A protein and the small-molecule ligand that binds it are described below.
Small molecule (SMILES): Nc1ncnc2c1ncn2[C@@H]1O[C@H](CO[P](=O)(O)O[C@H]2[C@@H](O)[C@H](n3cnc4c(N)ncnc43)O[C@@H]2COP(=O)=O)[C@@H](O)[C@H]1O

Sequence of chain 1.B:
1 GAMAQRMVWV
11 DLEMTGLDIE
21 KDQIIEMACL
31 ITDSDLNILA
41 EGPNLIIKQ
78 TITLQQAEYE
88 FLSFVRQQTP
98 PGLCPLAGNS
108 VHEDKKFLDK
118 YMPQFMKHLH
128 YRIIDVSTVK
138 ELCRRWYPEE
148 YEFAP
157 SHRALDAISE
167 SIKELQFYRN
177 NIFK

Binding-site contacts:
Ligand atom C6 contacts residue LEU17 of chain 1.A at 3.4 Å (hydrophobic).
Ligand atom C4 contacts residue TYR128 of chain 1.B at 3.6 Å (hydrophobic).
Ligand atom N1 contacts residue TYR128 of chain 1.B at 3.4 Å.
Ligand atom OP1 contacts residue ARG129 of chain 1.B at 2.8 Å (salt-bridge).
Ligand atom O3' contacts residue MG1 of chain 1.E at 2.7 Å.
Ligand atom C6 contacts residue TRP60 of chain 1.A at 3.4 Å (hydrophobic).
Ligand atom O3' contacts residue GLU13 of chain 1.A at 2.8 Å (salt-bridge).
Ligand atom C5 contacts residue TYR128 of chain 1.B at 3.4 Å (hydrophobic).
Ligand atom OP1 contacts residue SER134 of chain 1.A at 2.7 Å (h-bond).
Ligand atom O2' contacts residue MET14 of chain 1.A at 2.7 Å (h-bond).
Ligand atom N7 contacts residue TYR128 of chain 1.B at 3.6 Å.
Ligand atom OP1 contacts residue SER107 of chain 1.A at 3.0 Å (h-bond).
Ligand atom OP2 contacts residue ASN106 of chain 1.A at 3.3 Å.
Ligand atom OP1 contacts residue GLU13 of chain 1.A at 3.2 Å (salt-bridge).
Ligand atom O5' contacts residue TYR128 of chain 1.B at 3.6 Å.
Ligand atom C1' contacts residue LEU17 of chain 1.A at 3.5 Å (hydrophobic).
Ligand atom N3 contacts residue CYS61 of chain 1.A at 3.5 Å (h-bond).
Ligand atom O4' contacts residue SER107 of chain 1.A at 3.5 Å.
Ligand atom O4' contacts residue TYR128 of chain 1.B at 3.5 Å.
Ligand atom C3' contacts residue GLU13 of chain 1.A at 3.5 Å.
Ligand atom O3' contacts residue HIS65 of chain 1.A at 3.3 Å (h-bond).
Ligand atom O4' contacts residue LEU17 of chain 1.A at 3.2 Å.
Ligand atom P contacts residue MG1 of chain 1.E at 3.2 Å.
Ligand atom OP1 contacts residue HIS158 of chain 1.A at 3.4 Å (h-bond).
Ligand atom O2' contacts residue CYS61 of chain 1.A at 3.5 Å (h-bond).
Ligand atom N6 contacts residue TRP60 of chain 1.A at 3.5 Å.
Ligand atom C5 contacts residue LEU17 of chain 1.A at 3.6 Å (hydrophobic).
Ligand atom C6 contacts residue TYR128 of chain 1.B at 3.5 Å (hydrophobic).
Ligand atom N9 contacts residue TYR128 of chain 1.B at 3.6 Å.
Ligand atom C2 contacts residue TYR128 of chain 1.B at 3.4 Å (hydrophobic).
Ligand atom OP1 contacts residue MG1 of chain 1.E at 2.7 Å.
Ligand atom C5 contacts residue TRP60 of chain 1.A at 3.6 Å (hydrophobic).
Ligand atom OP2 contacts residue HIS158 of chain 1.A at 3.1 Å.
Ligand atom O2' contacts residue GLY16 of chain 1.A at 3.1 Å (h-bond).
Ligand atom P contacts residue ZN1 of chain 1.D at 3.2 Å.
Ligand atom OP1 contacts residue ZN1 of chain 1.D at 1.9 Å.
Ligand atom O2' contacts residue GLU110 of chain 1.A at 3.4 Å.
Ligand atom O3' contacts residue MET14 of chain 1.A at 3.0 Å (h-bond).
Ligand atom N1 contacts residue TRP60 of chain 1.A at 3.6 Å.
Ligand atom O5' contacts residue SER107 of chain 1.A at 3.4 Å (h-bond).

Sequence of chain 1.A:
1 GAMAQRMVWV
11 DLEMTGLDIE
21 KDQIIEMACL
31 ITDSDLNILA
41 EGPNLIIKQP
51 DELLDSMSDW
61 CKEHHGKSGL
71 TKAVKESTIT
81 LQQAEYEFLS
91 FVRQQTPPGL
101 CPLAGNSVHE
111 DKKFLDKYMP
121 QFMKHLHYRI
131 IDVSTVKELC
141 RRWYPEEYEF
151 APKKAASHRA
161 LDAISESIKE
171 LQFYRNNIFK